The small molecule below binds the protein below.
Small molecule (SMILES): CSCC[C@H](NC(=O)[C@@H]1CCCN1C(=O)[C@H](CC(C)C)NC(=O)[C@H](CC(C)C)NC(=O)[C@H](CCCCN)NC(=O)[C@H](C)NC(=O)[C@H](CCCCN)NC(=O)[C@@H](N)CCCN=C(N)N)C(=O)N[C@@H](CCC(=O)O)C(=O)N[C@@H](CCC(=O)O)C(=O)N[C@@H](C)C(=O)N[C@@H](CC(C)C)C(=O)N[C@@H](CC(C)C)C(=O)N1CCC[C@H]1C=O

Sequence of chain 8.F:
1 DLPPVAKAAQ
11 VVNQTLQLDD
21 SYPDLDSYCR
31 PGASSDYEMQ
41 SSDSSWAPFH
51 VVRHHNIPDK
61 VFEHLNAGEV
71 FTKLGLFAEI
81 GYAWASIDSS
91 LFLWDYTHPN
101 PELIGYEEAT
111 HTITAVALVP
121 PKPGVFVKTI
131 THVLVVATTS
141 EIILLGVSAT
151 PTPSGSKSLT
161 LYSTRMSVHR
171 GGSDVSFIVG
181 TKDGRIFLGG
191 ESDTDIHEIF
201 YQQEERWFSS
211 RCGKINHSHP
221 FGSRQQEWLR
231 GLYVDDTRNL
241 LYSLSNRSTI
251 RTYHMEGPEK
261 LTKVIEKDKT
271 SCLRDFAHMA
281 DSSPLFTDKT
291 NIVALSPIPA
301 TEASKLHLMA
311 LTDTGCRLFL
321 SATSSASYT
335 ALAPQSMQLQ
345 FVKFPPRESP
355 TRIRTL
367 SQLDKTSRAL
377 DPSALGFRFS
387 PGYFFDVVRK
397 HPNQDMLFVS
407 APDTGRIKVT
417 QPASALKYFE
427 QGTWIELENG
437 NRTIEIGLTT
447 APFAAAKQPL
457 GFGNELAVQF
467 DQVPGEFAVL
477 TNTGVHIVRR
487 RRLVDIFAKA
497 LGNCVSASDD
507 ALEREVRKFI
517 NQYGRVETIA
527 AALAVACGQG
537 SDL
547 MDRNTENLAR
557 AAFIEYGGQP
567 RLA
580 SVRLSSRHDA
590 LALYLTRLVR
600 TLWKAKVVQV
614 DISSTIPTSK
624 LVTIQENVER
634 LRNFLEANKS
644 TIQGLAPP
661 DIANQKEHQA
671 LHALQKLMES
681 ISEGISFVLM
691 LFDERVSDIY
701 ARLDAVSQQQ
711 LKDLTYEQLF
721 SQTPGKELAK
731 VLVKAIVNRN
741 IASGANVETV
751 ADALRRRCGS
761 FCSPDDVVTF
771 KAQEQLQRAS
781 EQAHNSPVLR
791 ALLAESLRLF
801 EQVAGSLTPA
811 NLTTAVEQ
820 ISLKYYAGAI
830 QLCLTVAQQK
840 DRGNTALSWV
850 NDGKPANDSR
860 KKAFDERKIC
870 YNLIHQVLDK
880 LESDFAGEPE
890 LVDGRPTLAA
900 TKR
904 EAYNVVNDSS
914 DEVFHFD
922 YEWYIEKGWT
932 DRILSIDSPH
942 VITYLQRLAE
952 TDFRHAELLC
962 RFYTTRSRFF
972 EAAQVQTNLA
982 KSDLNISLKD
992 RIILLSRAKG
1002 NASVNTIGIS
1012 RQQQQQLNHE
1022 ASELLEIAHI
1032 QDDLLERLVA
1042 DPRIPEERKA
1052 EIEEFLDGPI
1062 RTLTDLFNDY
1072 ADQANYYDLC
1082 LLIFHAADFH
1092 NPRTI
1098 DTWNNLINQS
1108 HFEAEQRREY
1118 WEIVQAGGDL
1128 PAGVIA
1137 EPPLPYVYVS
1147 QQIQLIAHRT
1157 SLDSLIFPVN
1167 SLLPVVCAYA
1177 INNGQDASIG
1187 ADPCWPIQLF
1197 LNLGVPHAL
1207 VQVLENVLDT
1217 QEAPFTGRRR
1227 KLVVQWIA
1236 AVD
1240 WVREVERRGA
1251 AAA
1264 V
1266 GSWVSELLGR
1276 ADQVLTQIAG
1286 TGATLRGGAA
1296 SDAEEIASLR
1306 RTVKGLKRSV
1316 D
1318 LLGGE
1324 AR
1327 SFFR

Sequence of chain 8.D:
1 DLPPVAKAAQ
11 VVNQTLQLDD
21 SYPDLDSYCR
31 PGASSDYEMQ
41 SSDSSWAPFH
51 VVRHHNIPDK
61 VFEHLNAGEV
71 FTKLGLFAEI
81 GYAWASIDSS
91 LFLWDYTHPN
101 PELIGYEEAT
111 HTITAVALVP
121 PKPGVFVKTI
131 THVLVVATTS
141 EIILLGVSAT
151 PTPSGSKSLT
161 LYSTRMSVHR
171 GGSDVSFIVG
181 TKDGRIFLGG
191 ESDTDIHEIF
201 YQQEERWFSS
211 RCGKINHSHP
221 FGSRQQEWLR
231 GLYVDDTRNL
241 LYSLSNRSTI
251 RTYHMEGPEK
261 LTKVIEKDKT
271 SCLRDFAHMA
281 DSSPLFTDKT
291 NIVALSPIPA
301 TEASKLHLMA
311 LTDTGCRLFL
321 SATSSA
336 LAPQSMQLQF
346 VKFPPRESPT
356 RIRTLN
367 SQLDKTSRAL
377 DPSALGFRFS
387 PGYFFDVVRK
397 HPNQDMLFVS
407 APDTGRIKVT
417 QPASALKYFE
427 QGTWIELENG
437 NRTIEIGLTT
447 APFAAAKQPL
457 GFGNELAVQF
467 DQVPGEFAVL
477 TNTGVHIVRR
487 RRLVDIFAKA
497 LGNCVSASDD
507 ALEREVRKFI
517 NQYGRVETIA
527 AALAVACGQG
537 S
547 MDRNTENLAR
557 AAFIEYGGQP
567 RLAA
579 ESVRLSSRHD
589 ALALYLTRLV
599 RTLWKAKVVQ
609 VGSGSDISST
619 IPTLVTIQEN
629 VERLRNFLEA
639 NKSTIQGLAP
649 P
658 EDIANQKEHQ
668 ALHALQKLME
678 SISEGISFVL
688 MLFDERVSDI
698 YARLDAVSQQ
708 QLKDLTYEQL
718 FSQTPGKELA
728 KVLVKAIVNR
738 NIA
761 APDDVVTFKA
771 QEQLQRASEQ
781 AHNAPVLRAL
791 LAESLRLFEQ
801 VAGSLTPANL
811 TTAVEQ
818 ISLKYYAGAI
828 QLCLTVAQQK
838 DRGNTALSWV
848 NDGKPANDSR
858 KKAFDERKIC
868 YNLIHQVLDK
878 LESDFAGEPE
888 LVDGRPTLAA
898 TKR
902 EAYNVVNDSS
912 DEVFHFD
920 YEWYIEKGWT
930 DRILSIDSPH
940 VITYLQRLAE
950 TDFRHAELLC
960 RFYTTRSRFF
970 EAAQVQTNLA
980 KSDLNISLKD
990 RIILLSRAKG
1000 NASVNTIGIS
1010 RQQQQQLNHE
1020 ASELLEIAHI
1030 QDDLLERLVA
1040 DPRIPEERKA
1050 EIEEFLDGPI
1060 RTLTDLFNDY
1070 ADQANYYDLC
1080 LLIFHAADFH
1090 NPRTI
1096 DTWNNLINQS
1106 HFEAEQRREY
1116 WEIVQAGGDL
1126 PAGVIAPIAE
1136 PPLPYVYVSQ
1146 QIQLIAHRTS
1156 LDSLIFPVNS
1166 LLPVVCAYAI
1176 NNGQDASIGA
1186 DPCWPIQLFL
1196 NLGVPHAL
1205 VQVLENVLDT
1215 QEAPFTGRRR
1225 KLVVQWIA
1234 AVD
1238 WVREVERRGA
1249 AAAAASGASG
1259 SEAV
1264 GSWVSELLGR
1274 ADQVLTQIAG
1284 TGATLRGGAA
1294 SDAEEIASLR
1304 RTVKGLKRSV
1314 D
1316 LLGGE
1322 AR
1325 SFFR

Sequence of chain 8.P:
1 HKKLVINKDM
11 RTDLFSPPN

Binding-site contacts:
Ligand atom CA contacts residue LYS8 of chain 8.P at 2.5 Å.
Ligand atom CD contacts residue ASN1074 of chain 8.D at 2.5 Å.
Ligand atom CB contacts residue ASP1071 of chain 8.D at 2.7 Å.
Ligand atom O contacts residue LYS8 of chain 8.P at 2.2 Å.
Ligand atom CD contacts residue PHE1066 of chain 8.D at 1.0 Å (hydrophobic).
Ligand atom CD contacts residue TYR1076 of chain 8.D at 2.5 Å (hydrophobic).
Ligand atom NE contacts residue PHE1066 of chain 8.D at 2.2 Å.
Ligand atom CG contacts residue TYR1076 of chain 8.D at 2.9 Å (hydrophobic).
Ligand atom O contacts residue ASP1071 of chain 8.D at 2.6 Å (salt-bridge).
Ligand atom CA contacts residue ASP1071 of chain 8.D at 2.1 Å.
Ligand atom C contacts residue ASP1071 of chain 8.D at 0.9 Å.
Ligand atom N contacts residue ASP1071 of chain 8.D at 1.7 Å.
Ligand atom N contacts residue GLY105 of chain 8.F at 2.8 Å (h-bond).
Ligand atom CZ contacts residue PHE1083 of chain 8.D at 0.9 Å (hydrophobic).
Ligand atom CB contacts residue ASN1074 of chain 8.D at 2.8 Å.
Ligand atom CB contacts residue LYS8 of chain 8.P at 2.2 Å.
Ligand atom N contacts residue CYS1079 of chain 8.D at 2.6 Å (h-bond).
Ligand atom CB contacts residue ARG11 of chain 8.P at 1.1 Å.
Ligand atom CA contacts residue ASP1071 of chain 8.D at 2.1 Å.
Ligand atom NE contacts residue PHE1083 of chain 8.D at 1.8 Å.
Ligand atom NH1 contacts residue PHE1083 of chain 8.D at 1.2 Å.
Ligand atom CA contacts residue ARG11 of chain 8.P at 2.4 Å.
Ligand atom N contacts residue ASP1071 of chain 8.D at 2.7 Å (salt-bridge).
Ligand atom CG contacts residue CYS1079 of chain 8.D at 2.2 Å (hydrophobic).
Ligand atom CE contacts residue ASN1074 of chain 8.D at 1.9 Å.
Ligand atom N contacts residue ALA1070 of chain 8.D at 2.1 Å.
Ligand atom N contacts residue ASP1071 of chain 8.D at 1.4 Å (salt-bridge).
Ligand atom CB contacts residue PHE1066 of chain 8.D at 2.4 Å (hydrophobic).
Ligand atom NZ contacts residue ASN1074 of chain 8.D at 1.1 Å (h-bond).
Ligand atom NH2 contacts residue PHE1083 of chain 8.D at 0.8 Å.
Ligand atom C contacts residue ASP1071 of chain 8.D at 2.3 Å.
Ligand atom O contacts residue VAL127 of chain 8.F at 2.5 Å (h-bond).
Ligand atom CA contacts residue CYS1079 of chain 8.D at 2.9 Å (hydrophobic).
Ligand atom C contacts residue LYS8 of chain 8.P at 2.9 Å.
Ligand atom CG contacts residue PHE1066 of chain 8.D at 1.9 Å (hydrophobic).
Ligand atom O contacts residue ASP1071 of chain 8.D at 0.9 Å.
Ligand atom N contacts residue LYS8 of chain 8.P at 2.1 Å (salt-bridge).
Ligand atom CG contacts residue ASN1074 of chain 8.D at 1.5 Å.
Ligand atom NH1 contacts residue CYS1079 of chain 8.D at 2.3 Å (h-bond).
Ligand atom CD contacts residue PHE1083 of chain 8.D at 2.5 Å (hydrophobic).